This small molecule binds to this protein.
Small molecule (SMILES): [H]/N=C/[C@H](C[C@@H]1CCNC1=O)NC(=O)[C@@H]1[C@@H]2[C@H](CN1C(=O)[C@@H](NC(=O)C(F)(F)F)C(C)(C)C)C2(C)C

Sequence of chain 2.A:
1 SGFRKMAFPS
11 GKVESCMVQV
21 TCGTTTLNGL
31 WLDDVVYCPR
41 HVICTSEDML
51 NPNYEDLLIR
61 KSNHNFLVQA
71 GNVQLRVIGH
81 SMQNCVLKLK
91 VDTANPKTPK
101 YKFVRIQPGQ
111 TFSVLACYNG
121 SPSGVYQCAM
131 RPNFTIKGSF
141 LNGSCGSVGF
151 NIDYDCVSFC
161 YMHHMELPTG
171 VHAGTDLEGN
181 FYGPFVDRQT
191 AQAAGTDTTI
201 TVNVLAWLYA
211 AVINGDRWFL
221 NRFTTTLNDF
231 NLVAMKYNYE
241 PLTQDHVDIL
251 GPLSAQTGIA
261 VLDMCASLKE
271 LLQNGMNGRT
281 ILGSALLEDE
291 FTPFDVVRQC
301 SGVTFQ

Sequence of chain 1.A:
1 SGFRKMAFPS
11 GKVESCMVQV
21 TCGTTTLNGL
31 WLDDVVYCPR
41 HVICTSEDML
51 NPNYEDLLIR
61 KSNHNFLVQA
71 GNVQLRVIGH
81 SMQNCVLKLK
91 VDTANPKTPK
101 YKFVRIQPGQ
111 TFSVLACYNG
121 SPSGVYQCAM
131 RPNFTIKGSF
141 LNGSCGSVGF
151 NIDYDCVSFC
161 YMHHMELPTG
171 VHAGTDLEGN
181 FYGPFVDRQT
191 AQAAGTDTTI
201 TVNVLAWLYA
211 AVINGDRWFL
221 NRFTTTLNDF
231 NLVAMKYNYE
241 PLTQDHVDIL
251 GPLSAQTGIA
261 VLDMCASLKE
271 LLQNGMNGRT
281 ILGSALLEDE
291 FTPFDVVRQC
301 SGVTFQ

Binding-site contacts:
Ligand atom O1 contacts residue HIS172 of chain 2.A at 3.5 Å.
Ligand atom F1 contacts residue THR190 of chain 2.A at 3.4 Å.
Ligand atom C1 contacts residue HIS164 of chain 2.A at 3.7 Å.
Ligand atom O1 contacts residue HIS163 of chain 2.A at 2.8 Å (h-bond).
Ligand atom N2 contacts residue GLU166 of chain 2.A at 3.0 Å (salt-bridge).
Ligand atom C2 contacts residue CYS145 of chain 2.A at 2.7 Å (hydrophobic).
Ligand atom C20 contacts residue HIS41 of chain 2.A at 3.5 Å.
Ligand atom C4 contacts residue SER144 of chain 2.A at 3.7 Å.
Ligand atom C6 contacts residue ASN142 of chain 2.A at 3.3 Å.
Ligand atom C22 contacts residue GLU166 of chain 2.A at 3.7 Å.
Ligand atom O1 contacts residue GLU166 of chain 2.A at 3.4 Å.
Ligand atom C3 contacts residue CYS145 of chain 2.A at 1.8 Å (hydrophobic).
Ligand atom C20 contacts residue TYR54 of chain 2.A at 3.6 Å (hydrophobic).
Ligand atom C4 contacts residue CYS145 of chain 2.A at 3.3 Å (hydrophobic).
Ligand atom C7 contacts residue ASN142 of chain 2.A at 3.6 Å.
Ligand atom C20 contacts residue MET49 of chain 2.A at 3.7 Å (hydrophobic).
Ligand atom N1 contacts residue HIS164 of chain 2.A at 2.9 Å (h-bond).
Ligand atom C8 contacts residue GLU166 of chain 2.A at 3.5 Å.
Ligand atom F1 contacts residue GLN192 of chain 2.A at 3.7 Å.
Ligand atom F2 contacts residue LEU167 of chain 2.A at 3.3 Å.
Ligand atom O3 contacts residue MET165 of chain 2.A at 3.2 Å.
Ligand atom C9 contacts residue HIS164 of chain 2.A at 3.5 Å.
Ligand atom N2 contacts residue PHE140 of chain 2.A at 3.3 Å (h-bond).
Ligand atom F3 contacts residue THR190 of chain 2.A at 2.9 Å.
Ligand atom C10 contacts residue GLN189 of chain 2.A at 3.7 Å.
Ligand atom C21 contacts residue GLU166 of chain 2.A at 3.7 Å.
Ligand atom C19 contacts residue ARG188 of chain 2.A at 3.4 Å.
Ligand atom N5 contacts residue CYS145 of chain 2.A at 2.7 Å (h-bond).
Ligand atom N5 contacts residue SER144 of chain 2.A at 3.5 Å (h-bond).
Ligand atom F3 contacts residue GLN192 of chain 2.A at 3.1 Å.
Ligand atom N5 contacts residue GLY143 of chain 2.A at 3.4 Å (h-bond).
Ligand atom O3 contacts residue GLU166 of chain 2.A at 2.8 Å (salt-bridge).
Ligand atom C23 contacts residue GLU166 of chain 2.A at 3.4 Å.
Ligand atom C19 contacts residue ASP187 of chain 2.A at 3.5 Å.
Ligand atom C22 contacts residue THR190 of chain 2.A at 3.7 Å.
Ligand atom N4 contacts residue GLU166 of chain 2.A at 2.9 Å (salt-bridge).
Ligand atom O4 contacts residue GLN189 of chain 2.A at 3.5 Å.
Ligand atom O1 contacts residue PHE140 of chain 2.A at 3.4 Å.
Ligand atom F2 contacts residue GLU166 of chain 2.A at 2.6 Å.
Ligand atom N1 contacts residue CYS145 of chain 2.A at 2.9 Å (h-bond).